Sequence of chain 28.F:
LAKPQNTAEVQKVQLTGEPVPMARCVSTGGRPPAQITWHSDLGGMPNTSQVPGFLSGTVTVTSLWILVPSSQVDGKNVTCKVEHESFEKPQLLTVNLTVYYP

The protein below binds the small molecule below.
Small molecule (SMILES): CC(=O)N[C@H]1[C@H](O[C@H]2[C@H](O)[C@@H](NC(C)=O)CO[C@@H]2CO)O[C@H](CO)[C@@H](O[C@@H]2O[C@H](CO)[C@@H](O)[C@H](O)[C@@H]2O)[C@@H]1O

Binding-site contacts:
Ligand atom C8 contacts residue ASN77 of chain 28.F at 3.7 Å.
Ligand atom C7 contacts residue ASN77 of chain 28.F at 3.8 Å.
Ligand atom C8 contacts residue GLY75 of chain 28.F at 2.5 Å.
Ligand atom C1 contacts residue ASN96 of chain 28.F at 1.4 Å.
Ligand atom C3 contacts residue ASN96 of chain 28.F at 3.8 Å.
Ligand atom C5 contacts residue ASN96 of chain 28.F at 3.5 Å.
Ligand atom O7 contacts residue GLY75 of chain 28.F at 4.0 Å.
Ligand atom C8 contacts residue NAG1 of chain 28.K at 4.3 Å.
Ligand atom C1 contacts residue GLY75 of chain 28.F at 3.9 Å.
Ligand atom C2 contacts residue ASN96 of chain 28.F at 2.6 Å.
Ligand atom O7 contacts residue ASN96 of chain 28.F at 3.4 Å (h-bond).
Ligand atom O5 contacts residue ASN96 of chain 28.F at 2.2 Å (h-bond).
Ligand atom N2 contacts residue ASN96 of chain 28.F at 3.1 Å (h-bond).
Ligand atom O7 contacts residue NAG1 of chain 28.K at 3.4 Å.
Ligand atom N2 contacts residue GLY75 of chain 28.F at 2.6 Å (h-bond).
Ligand atom O7 contacts residue ASN77 of chain 28.F at 3.4 Å (h-bond).
Ligand atom C7 contacts residue ASN96 of chain 28.F at 3.5 Å.
Ligand atom C7 contacts residue NAG1 of chain 28.K at 4.3 Å.
Ligand atom C7 contacts residue GLY75 of chain 28.F at 2.9 Å.
Ligand atom C4 contacts residue ASN96 of chain 28.F at 4.2 Å.
Ligand atom C3 contacts residue GLY75 of chain 28.F at 4.4 Å.
Ligand atom C8 contacts residue LYS76 of chain 28.F at 4.0 Å.
Ligand atom C2 contacts residue GLY75 of chain 28.F at 3.8 Å.